A protein and the small-molecule ligand that binds it are described below.
Small molecule (SMILES): CC(=O)N[C@H]1[C@H](O[C@H]2[C@H](O)[C@@H](NC(C)=O)CO[C@@H]2CO)O[C@H](CO)[C@@H](O[C@@H]2O[C@H](CO[C@H]3O[C@H](CO)[C@@H](O)[C@H](O)[C@@H]3O)[C@@H](O)[C@H](O[C@H]3O[C@H](CO)[C@@H](O)[C@H](O)[C@@H]3O)[C@@H]2O)[C@@H]1O

Sequence of chain 1.A:
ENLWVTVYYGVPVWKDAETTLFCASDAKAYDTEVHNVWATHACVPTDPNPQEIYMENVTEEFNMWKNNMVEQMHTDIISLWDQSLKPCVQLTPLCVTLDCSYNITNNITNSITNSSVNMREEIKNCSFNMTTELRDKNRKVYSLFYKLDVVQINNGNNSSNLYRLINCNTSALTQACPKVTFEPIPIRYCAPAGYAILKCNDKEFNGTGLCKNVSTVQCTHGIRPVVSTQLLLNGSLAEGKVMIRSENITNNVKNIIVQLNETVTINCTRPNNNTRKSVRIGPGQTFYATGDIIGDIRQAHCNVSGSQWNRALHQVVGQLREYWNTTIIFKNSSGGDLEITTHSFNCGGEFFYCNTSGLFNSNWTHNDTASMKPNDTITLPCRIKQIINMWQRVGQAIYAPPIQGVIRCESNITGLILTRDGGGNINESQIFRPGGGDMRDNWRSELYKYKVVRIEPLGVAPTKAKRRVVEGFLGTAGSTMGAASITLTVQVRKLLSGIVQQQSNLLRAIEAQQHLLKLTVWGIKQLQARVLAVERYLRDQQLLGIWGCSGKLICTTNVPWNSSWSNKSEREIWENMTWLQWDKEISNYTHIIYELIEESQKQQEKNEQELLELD

Binding-site contacts:
Ligand atom C1 contacts residue ILE196 of chain 1.A at 4.1 Å (hydrophobic).
Ligand atom C6 contacts residue VAL181 of chain 1.A at 4.4 Å (hydrophobic).
Ligand atom O6 contacts residue ARG194 of chain 1.A at 2.6 Å (salt-bridge).
Ligand atom O5 contacts residue ASN199 of chain 1.A at 2.4 Å (h-bond).
Ligand atom N2 contacts residue ASN199 of chain 1.A at 2.8 Å (h-bond).
Ligand atom C2 contacts residue THR200 of chain 1.A at 4.2 Å.
Ligand atom O7 contacts residue ASN199 of chain 1.A at 4.5 Å.
Ligand atom C1 contacts residue THR200 of chain 1.A at 4.4 Å.
Ligand atom C2 contacts residue ASN199 of chain 1.A at 2.4 Å.
Ligand atom N2 contacts residue THR200 of chain 1.A at 3.1 Å (h-bond).
Ligand atom C1 contacts residue ASN199 of chain 1.A at 1.4 Å.
Ligand atom C8 contacts residue THR200 of chain 1.A at 3.3 Å.
Ligand atom C8 contacts residue ASN199 of chain 1.A at 4.0 Å.
Ligand atom C7 contacts residue THR200 of chain 1.A at 3.7 Å.
Ligand atom C7 contacts residue ASN199 of chain 1.A at 3.9 Å.
Ligand atom C5 contacts residue ASN199 of chain 1.A at 3.7 Å.
Ligand atom C6 contacts residue ARG194 of chain 1.A at 3.6 Å.
Ligand atom C4 contacts residue ASN199 of chain 1.A at 4.2 Å.
Ligand atom C3 contacts residue ASN199 of chain 1.A at 3.8 Å.
Ligand atom O5 contacts residue ARG194 of chain 1.A at 4.0 Å.